Binding-site contacts:
Ligand atom C17 contacts residue VAL28 of chain 1.A at 3.5 Å (hydrophobic).
Ligand atom C10 contacts residue ALA332 of chain 1.A at 3.2 Å (hydrophobic).
Ligand atom C19 contacts residue IC61 of chain 1.F at 2.9 Å.
Ligand atom C21 contacts residue PRO27 of chain 1.A at 3.4 Å (hydrophobic).
Ligand atom C3 contacts residue IC61 of chain 1.F at 1.7 Å.
Ligand atom C3 contacts residue HOA1 of chain 1.D at 3.3 Å.
Ligand atom N2 contacts residue IC61 of chain 1.F at 1.5 Å (h-bond).
Ligand atom C23 contacts residue IC61 of chain 1.F at 2.9 Å.
Ligand atom C6 contacts residue ALA330 of chain 1.A at 3.5 Å (hydrophobic).
Ligand atom C1 contacts residue HOA1 of chain 1.D at 3.1 Å.
Ligand atom C1 contacts residue IC61 of chain 1.F at 0.3 Å.
Ligand atom C7 contacts residue IC61 of chain 1.F at 0.9 Å.
Ligand atom C14 contacts residue IC61 of chain 1.F at 1.0 Å.
Ligand atom N2 contacts residue HOA1 of chain 1.D at 2.4 Å (h-bond).
Ligand atom C6 contacts residue IC61 of chain 1.F at 1.0 Å.
Ligand atom C4 contacts residue IC61 of chain 1.F at 1.0 Å.
Ligand atom C10 contacts residue IC61 of chain 1.F at 1.2 Å.
Ligand atom O16 contacts residue TYR53 of chain 1.A at 2.3 Å (h-bond).
Ligand atom C8 contacts residue IC61 of chain 1.F at 1.2 Å.
Ligand atom C13 contacts residue IC61 of chain 1.F at 0.6 Å.
Ligand atom O16 contacts residue IC61 of chain 1.F at 1.8 Å (h-bond).
Ligand atom C14 contacts residue TYR53 of chain 1.A at 3.3 Å (hydrophobic).
Ligand atom O24 contacts residue ALA76 of chain 1.A at 3.3 Å.
Ligand atom C8 contacts residue LEU439 of chain 1.A at 3.1 Å (hydrophobic).
Ligand atom C17 contacts residue IC61 of chain 1.F at 1.2 Å.
Ligand atom C22 contacts residue IC61 of chain 1.F at 3.6 Å.
Ligand atom C09 contacts residue ALA332 of chain 1.A at 3.2 Å (hydrophobic).
Ligand atom N5 contacts residue IC61 of chain 1.F at 0.9 Å.
Ligand atom O24 contacts residue IC61 of chain 1.F at 1.2 Å.
Ligand atom N12 contacts residue IC61 of chain 1.F at 1.3 Å.
Ligand atom C09 contacts residue IC61 of chain 1.F at 0.7 Å.
Ligand atom O15 contacts residue IC61 of chain 1.F at 0.9 Å (h-bond).
Ligand atom C20 contacts residue PRO27 of chain 1.A at 3.4 Å (hydrophobic).
Ligand atom C20 contacts residue LEU190 of chain 1.A at 3.6 Å (hydrophobic).
Ligand atom O16 contacts residue LEU31 of chain 1.A at 3.4 Å.
Ligand atom C18 contacts residue IC61 of chain 1.F at 2.1 Å.
Ligand atom C22 contacts residue PRO27 of chain 1.A at 3.5 Å (hydrophobic).
Ligand atom C4 contacts residue HEM1 of chain 1.C at 3.4 Å.
Ligand atom C11 contacts residue IC61 of chain 1.F at 0.3 Å.
Ligand atom C21 contacts residue LEU190 of chain 1.A at 3.3 Å (hydrophobic).

A protein and the small-molecule ligand that binds it are described below.
Small molecule (SMILES): O=C(CCCCCn1ccnc1)N[C@@H](Cc1ccccc1)C(=O)O

Sequence of chain 1.A:
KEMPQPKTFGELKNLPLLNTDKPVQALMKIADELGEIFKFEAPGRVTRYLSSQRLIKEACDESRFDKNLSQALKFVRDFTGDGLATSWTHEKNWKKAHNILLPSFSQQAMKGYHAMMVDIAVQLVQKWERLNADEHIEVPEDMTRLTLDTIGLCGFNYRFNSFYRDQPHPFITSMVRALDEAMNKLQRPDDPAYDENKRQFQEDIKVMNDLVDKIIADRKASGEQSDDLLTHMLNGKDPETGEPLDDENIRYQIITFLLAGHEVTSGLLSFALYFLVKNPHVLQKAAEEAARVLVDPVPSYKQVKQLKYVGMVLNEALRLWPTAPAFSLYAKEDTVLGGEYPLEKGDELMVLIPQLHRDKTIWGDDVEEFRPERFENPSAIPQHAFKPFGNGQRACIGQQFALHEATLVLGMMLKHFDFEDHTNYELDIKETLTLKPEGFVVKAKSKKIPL